This small molecule binds to this protein.
Small molecule (SMILES): O=C(Nc1ccc(OC(F)(F)F)cc1)NC1CCC(Oc2ccc(C(=O)O)cc2)CC1

Sequence of chain 2.A:
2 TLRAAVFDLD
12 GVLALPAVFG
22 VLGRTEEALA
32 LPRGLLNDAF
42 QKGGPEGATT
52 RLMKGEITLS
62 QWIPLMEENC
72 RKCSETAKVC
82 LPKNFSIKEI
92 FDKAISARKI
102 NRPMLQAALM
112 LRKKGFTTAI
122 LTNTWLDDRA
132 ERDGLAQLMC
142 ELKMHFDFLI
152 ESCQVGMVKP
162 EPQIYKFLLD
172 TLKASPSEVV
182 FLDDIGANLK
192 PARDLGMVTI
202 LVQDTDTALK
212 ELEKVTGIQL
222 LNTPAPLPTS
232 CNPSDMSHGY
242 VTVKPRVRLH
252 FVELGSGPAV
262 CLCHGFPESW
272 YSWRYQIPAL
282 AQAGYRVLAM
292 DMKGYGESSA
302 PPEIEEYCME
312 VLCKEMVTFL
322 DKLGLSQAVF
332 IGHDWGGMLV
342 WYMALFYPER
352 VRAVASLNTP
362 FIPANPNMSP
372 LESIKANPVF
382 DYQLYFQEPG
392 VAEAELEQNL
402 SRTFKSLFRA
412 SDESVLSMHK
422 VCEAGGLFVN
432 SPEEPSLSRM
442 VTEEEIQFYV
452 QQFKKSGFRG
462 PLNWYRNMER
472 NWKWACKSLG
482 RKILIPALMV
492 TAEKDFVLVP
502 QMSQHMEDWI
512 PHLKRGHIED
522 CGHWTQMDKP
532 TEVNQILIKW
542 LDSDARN

Binding-site contacts:
Ligand atom N4 contacts residue ASP335 of chain 2.A at 3.0 Å (salt-bridge).
Ligand atom C26 contacts residue LEU408 of chain 2.A at 3.5 Å (hydrophobic).
Ligand atom C20 contacts residue TYR383 of chain 2.A at 3.8 Å (hydrophobic).
Ligand atom C31 contacts residue TYR466 of chain 2.A at 3.7 Å (hydrophobic).
Ligand atom F28 contacts residue LEU408 of chain 2.A at 3.0 Å.
Ligand atom C10 contacts residue MET339 of chain 2.A at 3.5 Å (hydrophobic).
Ligand atom F27 contacts residue MET419 of chain 2.A at 3.6 Å.
Ligand atom C11 contacts residue MET339 of chain 2.A at 3.7 Å (hydrophobic).
Ligand atom C26 contacts residue MET419 of chain 2.A at 3.7 Å (hydrophobic).
Ligand atom C1 contacts residue TYR466 of chain 2.A at 3.1 Å (hydrophobic).
Ligand atom F27 contacts residue TYR383 of chain 2.A at 3.6 Å.
Ligand atom C5 contacts residue TRP336 of chain 2.A at 3.6 Å (hydrophobic).
Ligand atom N4 contacts residue TYR466 of chain 2.A at 3.6 Å.
Ligand atom C22 contacts residue TYR466 of chain 2.A at 3.4 Å (hydrophobic).
Ligand atom N2 contacts residue ASP335 of chain 2.A at 2.6 Å (salt-bridge).
Ligand atom F28 contacts residue MET419 of chain 2.A at 3.6 Å.
Ligand atom F29 contacts residue LEU408 of chain 2.A at 3.5 Å.
Ligand atom F29 contacts residue PHE267 of chain 2.A at 3.8 Å.
Ligand atom O21 contacts residue TYR383 of chain 2.A at 2.2 Å (h-bond).
Ligand atom O9 contacts residue MET339 of chain 2.A at 3.4 Å.
Ligand atom O25 contacts residue LEU408 of chain 2.A at 3.5 Å.
Ligand atom F29 contacts residue PHE387 of chain 2.A at 3.8 Å.
Ligand atom O16 contacts residue ILE375 of chain 2.A at 3.7 Å.
Ligand atom O25 contacts residue MET419 of chain 2.A at 3.3 Å.
Ligand atom C20 contacts residue GLN384 of chain 2.A at 3.6 Å.
Ligand atom O21 contacts residue TYR466 of chain 2.A at 3.7 Å.
Ligand atom F27 contacts residue LEU428 of chain 2.A at 3.7 Å.
Ligand atom C3 contacts residue ASP335 of chain 2.A at 3.0 Å.
Ligand atom F28 contacts residue LEU428 of chain 2.A at 3.2 Å.
Ligand atom N2 contacts residue TYR466 of chain 2.A at 3.0 Å (h-bond).
Ligand atom N4 contacts residue TRP336 of chain 2.A at 3.7 Å.
Ligand atom C31 contacts residue TYR383 of chain 2.A at 3.2 Å (hydrophobic).
Ligand atom C22 contacts residue PHE267 of chain 2.A at 3.4 Å (hydrophobic).
Ligand atom C23 contacts residue PHE267 of chain 2.A at 3.8 Å (hydrophobic).
Ligand atom C3 contacts residue TYR383 of chain 2.A at 3.2 Å (hydrophobic).
Ligand atom C3 contacts residue TYR466 of chain 2.A at 3.2 Å (hydrophobic).
Ligand atom C1 contacts residue ASP335 of chain 2.A at 3.6 Å.
Ligand atom C30 contacts residue MET419 of chain 2.A at 3.8 Å (hydrophobic).
Ligand atom O16 contacts residue SER374 of chain 2.A at 3.4 Å.
Ligand atom C17 contacts residue ILE363 of chain 2.A at 3.8 Å (hydrophobic).